This small molecule binds to this protein.
Small molecule (SMILES): Nc1nc2[nH]nc(CCC(=O)O)c(=O)c2c(=O)[nH]1

Binding-site contacts:
Ligand atom C4 contacts residue ASP204 of chain 2.B at 3.9 Å.
Ligand atom O4 contacts residue ARG274 of chain 2.B at 3.8 Å.
Ligand atom N2 contacts residue ILE142 of chain 2.B at 3.5 Å.
Ligand atom N1 contacts residue ASP204 of chain 2.B at 2.8 Å (salt-bridge).
Ligand atom C2 contacts residue ILE142 of chain 2.B at 3.4 Å (hydrophobic).
Ligand atom C1 contacts residue MET165 of chain 2.B at 4.1 Å (hydrophobic).
Ligand atom N4 contacts residue ARG274 of chain 2.B at 3.6 Å (salt-bridge).
Ligand atom C1 contacts residue ASN140 of chain 2.B at 3.7 Å.
Ligand atom N5 contacts residue ASN140 of chain 2.B at 2.6 Å (h-bond).
Ligand atom N5 contacts residue ASP204 of chain 2.B at 2.9 Å (salt-bridge).
Ligand atom C9 contacts residue ARG274 of chain 2.B at 3.7 Å.
Ligand atom N5 contacts residue ILE163 of chain 2.B at 3.9 Å.
Ligand atom C6 contacts residue PHE209 of chain 2.B at 3.5 Å (hydrophobic).
Ligand atom O2 contacts residue PHE209 of chain 2.B at 3.1 Å.
Ligand atom N3 contacts residue ASP121 of chain 2.B at 3.0 Å (salt-bridge).
Ligand atom N3 contacts residue ILE142 of chain 2.B at 3.4 Å.
Ligand atom C5 contacts residue ARG274 of chain 2.B at 3.8 Å.
Ligand atom O1 contacts residue PHE209 of chain 2.B at 3.7 Å.
Ligand atom C1 contacts residue ASP204 of chain 2.B at 3.3 Å.
Ligand atom N1 contacts residue MET165 of chain 2.B at 3.8 Å.
Ligand atom N2 contacts residue ARG274 of chain 2.B at 3.8 Å.
Ligand atom C6 contacts residue ARG274 of chain 2.B at 3.6 Å.
Ligand atom C4 contacts residue MET165 of chain 2.B at 3.8 Å (hydrophobic).
Ligand atom N4 contacts residue ILE142 of chain 2.B at 4.0 Å.
Ligand atom C2 contacts residue ASP121 of chain 2.B at 4.0 Å.
Ligand atom O3 contacts residue HIS276 of chain 2.B at 3.7 Å.
Ligand atom N4 contacts residue ASP121 of chain 2.B at 3.4 Å (salt-bridge).
Ligand atom O2 contacts residue LYS240 of chain 2.B at 2.9 Å (salt-bridge).
Ligand atom C3 contacts residue PHE209 of chain 2.B at 4.0 Å (hydrophobic).
Ligand atom C1 contacts residue ARG274 of chain 2.B at 3.9 Å.
Ligand atom C5 contacts residue PHE209 of chain 2.B at 3.8 Å (hydrophobic).
Ligand atom C2 contacts residue ARG274 of chain 2.B at 3.6 Å.
Ligand atom O1 contacts residue LYS240 of chain 2.B at 3.1 Å (salt-bridge).
Ligand atom N3 contacts residue ARG274 of chain 2.B at 3.5 Å (salt-bridge).
Ligand atom N1 contacts residue ARG274 of chain 2.B at 4.0 Å.
Ligand atom O1 contacts residue GLY236 of chain 2.B at 3.4 Å (h-bond).
Ligand atom C7 contacts residue PHE209 of chain 2.B at 4.0 Å (hydrophobic).
Ligand atom C3 contacts residue ARG274 of chain 2.B at 3.7 Å.
Ligand atom O3 contacts residue ARG274 of chain 2.B at 3.4 Å (salt-bridge).
Ligand atom N2 contacts residue ASN140 of chain 2.B at 3.2 Å (h-bond).

Sequence of chain 2.B:
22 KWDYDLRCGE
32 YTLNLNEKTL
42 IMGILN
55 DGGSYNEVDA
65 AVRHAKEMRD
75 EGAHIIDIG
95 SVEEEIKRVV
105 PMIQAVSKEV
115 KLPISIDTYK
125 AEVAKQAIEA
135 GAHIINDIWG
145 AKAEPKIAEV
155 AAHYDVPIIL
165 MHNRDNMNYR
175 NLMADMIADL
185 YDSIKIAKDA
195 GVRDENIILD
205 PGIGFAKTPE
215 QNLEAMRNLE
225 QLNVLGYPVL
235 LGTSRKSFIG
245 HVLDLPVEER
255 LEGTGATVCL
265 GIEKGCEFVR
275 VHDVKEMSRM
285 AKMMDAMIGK